Sequence of chain 3.C:
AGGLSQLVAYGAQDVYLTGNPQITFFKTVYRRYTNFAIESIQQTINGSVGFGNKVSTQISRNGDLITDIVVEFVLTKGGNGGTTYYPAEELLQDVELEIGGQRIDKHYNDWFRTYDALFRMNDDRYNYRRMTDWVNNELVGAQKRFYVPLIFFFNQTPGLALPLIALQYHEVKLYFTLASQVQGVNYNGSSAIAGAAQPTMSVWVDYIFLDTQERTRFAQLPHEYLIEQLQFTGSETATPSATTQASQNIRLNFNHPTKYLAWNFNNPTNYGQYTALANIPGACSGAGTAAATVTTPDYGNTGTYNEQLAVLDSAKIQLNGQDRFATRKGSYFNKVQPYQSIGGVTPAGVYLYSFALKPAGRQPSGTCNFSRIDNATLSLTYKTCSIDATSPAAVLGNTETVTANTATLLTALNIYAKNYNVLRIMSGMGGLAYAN

Binding-site contacts:
Ligand atom C6 contacts residue ALA292 of chain 3.C at 4.3 Å (hydrophobic).
Ligand atom O5 contacts residue THR390 of chain 3.C at 4.3 Å.
Ligand atom O6 contacts residue GLY288 of chain 3.C at 3.7 Å.
Ligand atom O3 contacts residue THR390 of chain 3.C at 3.0 Å (h-bond).
Ligand atom C2 contacts residue ALA292 of chain 3.C at 4.3 Å (hydrophobic).
Ligand atom C2 contacts residue THR390 of chain 3.C at 3.9 Å.
Ligand atom C3 contacts residue 7CV5 of chain 2.N at 4.0 Å.
Ligand atom C1 contacts residue ALA292 of chain 3.C at 3.7 Å (hydrophobic).
Ligand atom C3 contacts residue THR390 of chain 3.C at 3.8 Å.
Ligand atom C2 contacts residue THR289 of chain 3.C at 4.4 Å.
Ligand atom C1 contacts residue THR289 of chain 3.C at 4.1 Å.
Ligand atom C6 contacts residue PRO392 of chain 3.C at 4.1 Å (hydrophobic).
Ligand atom O5 contacts residue PRO392 of chain 3.C at 4.0 Å.
Ligand atom C4 contacts residue ASN279 of chain 3.C at 4.1 Å.
Ligand atom C3 contacts residue ASN279 of chain 3.C at 3.7 Å.
Ligand atom O5 contacts residue GLY288 of chain 3.C at 4.4 Å.
Ligand atom C1 contacts residue ASN279 of chain 3.C at 1.4 Å.
Ligand atom C6 contacts residue 7CV5 of chain 2.N at 3.6 Å.
Ligand atom C1 contacts residue THR390 of chain 3.C at 4.1 Å.
Ligand atom O5 contacts residue ASN279 of chain 3.C at 2.3 Å (h-bond).
Ligand atom C1 contacts residue 7CV5 of chain 2.N at 4.2 Å.
Ligand atom C5 contacts residue THR289 of chain 3.C at 4.3 Å.
Ligand atom O2 contacts residue ASN279 of chain 3.C at 2.8 Å (h-bond).
Ligand atom C2 contacts residue 7CV5 of chain 2.N at 4.3 Å.
Ligand atom O6 contacts residue 7CV5 of chain 2.N at 3.2 Å (h-bond).
Ligand atom O2 contacts residue ALA290 of chain 3.C at 4.1 Å.
Ligand atom O2 contacts residue THR289 of chain 3.C at 4.4 Å.
Ligand atom C3 contacts residue THR289 of chain 3.C at 4.1 Å.
Ligand atom C4 contacts residue THR390 of chain 3.C at 4.0 Å.
Ligand atom C6 contacts residue ALA290 of chain 3.C at 3.8 Å (hydrophobic).
Ligand atom C5 contacts residue GLY288 of chain 3.C at 4.3 Å.
Ligand atom O6 contacts residue PRO392 of chain 3.C at 3.6 Å.
Ligand atom C2 contacts residue ASN279 of chain 3.C at 2.3 Å.
Ligand atom O6 contacts residue ALA292 of chain 3.C at 3.9 Å.
Ligand atom O2 contacts residue ALA292 of chain 3.C at 3.7 Å.
Ligand atom O2 contacts residue THR390 of chain 3.C at 4.4 Å.
Ligand atom O2 contacts residue 7CV5 of chain 2.N at 4.0 Å.
Ligand atom O5 contacts residue ALA290 of chain 3.C at 4.0 Å.
Ligand atom O4 contacts residue THR390 of chain 3.C at 4.5 Å.
Ligand atom C5 contacts residue ASN279 of chain 3.C at 3.6 Å.

The protein below binds the small molecule below.
Small molecule (SMILES): C[C@@H]1O[C@@H](O[C@H]2[C@H](O[C@@H]3OC[C@@H](O)[C@H](O)[C@H]3O)[C@@H](CO)OC[C@@H]2O)[C@@H](O[C@H]2O[C@H](CO)[C@H](O)[C@H](O)[C@H]2O)[C@H](O[C@H]2O[C@H](C)[C@@H](O)[C@H](O[C@H]3O[C@H](CO)[C@@H](O)[C@H](O)[C@@H]3O)[C@@H]2O)[C@@H]1O[C@@H]1OC[C@@H](O)[C@H](O)[C@H]1O